Sequence of chain 3.A:
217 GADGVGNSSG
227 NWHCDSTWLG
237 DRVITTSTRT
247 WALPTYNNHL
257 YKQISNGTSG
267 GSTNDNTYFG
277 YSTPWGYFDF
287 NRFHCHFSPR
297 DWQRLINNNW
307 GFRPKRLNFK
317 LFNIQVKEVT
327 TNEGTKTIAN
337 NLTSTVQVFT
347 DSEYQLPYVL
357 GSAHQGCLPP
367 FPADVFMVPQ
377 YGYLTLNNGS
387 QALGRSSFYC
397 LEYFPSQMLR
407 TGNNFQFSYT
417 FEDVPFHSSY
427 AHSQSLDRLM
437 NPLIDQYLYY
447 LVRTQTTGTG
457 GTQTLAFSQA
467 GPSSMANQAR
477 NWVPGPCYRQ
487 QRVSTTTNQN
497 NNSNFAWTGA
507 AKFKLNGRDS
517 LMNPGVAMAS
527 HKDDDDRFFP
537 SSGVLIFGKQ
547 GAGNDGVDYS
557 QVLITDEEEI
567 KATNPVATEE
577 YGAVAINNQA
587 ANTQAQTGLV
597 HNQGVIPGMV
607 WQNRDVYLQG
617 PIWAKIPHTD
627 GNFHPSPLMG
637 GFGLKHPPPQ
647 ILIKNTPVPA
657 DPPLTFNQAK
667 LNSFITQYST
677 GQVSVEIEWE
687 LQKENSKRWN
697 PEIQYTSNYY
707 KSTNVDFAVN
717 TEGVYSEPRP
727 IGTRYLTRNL

Binding-site contacts:
Ligand atom C1' contacts residue HIS630 of chain 3.A at 4.0 Å.
Ligand atom O1P contacts residue LYS641 of chain 41.A at 4.0 Å.
Ligand atom N6 contacts residue GLY639 of chain 3.A at 3.6 Å (h-bond).
Ligand atom C5 contacts residue SER632 of chain 3.A at 4.1 Å.
Ligand atom N1 contacts residue PRO421 of chain 3.A at 4.3 Å.
Ligand atom C8 contacts residue HIS630 of chain 3.A at 3.3 Å.
Ligand atom N7 contacts residue PRO421 of chain 3.A at 4.2 Å.
Ligand atom C5 contacts residue PRO631 of chain 3.A at 4.2 Å (hydrophobic).
Ligand atom N1 contacts residue VAL420 of chain 3.A at 3.7 Å.
Ligand atom N1 contacts residue GLY639 of chain 3.A at 3.1 Å (h-bond).
Ligand atom C4 contacts residue PRO421 of chain 3.A at 4.3 Å (hydrophobic).
Ligand atom N1 contacts residue PHE638 of chain 3.A at 4.3 Å.
Ligand atom C2' contacts residue HIS630 of chain 3.A at 3.2 Å.
Ligand atom N9 contacts residue PRO421 of chain 3.A at 4.4 Å.
Ligand atom C6 contacts residue GLY639 of chain 3.A at 3.8 Å.
Ligand atom C1' contacts residue PRO631 of chain 3.A at 4.3 Å (hydrophobic).
Ligand atom C2 contacts residue PRO421 of chain 3.A at 4.5 Å (hydrophobic).
Ligand atom C6 contacts residue SER632 of chain 3.A at 3.9 Å.
Ligand atom N3 contacts residue GLY639 of chain 3.A at 4.3 Å.
Ligand atom C6 contacts residue PRO421 of chain 3.A at 4.1 Å (hydrophobic).
Ligand atom C3' contacts residue HIS630 of chain 3.A at 4.4 Å.
Ligand atom C5 contacts residue PRO421 of chain 3.A at 4.1 Å (hydrophobic).
Ligand atom O2P contacts residue ASP626 of chain 41.A at 4.2 Å.
Ligand atom N6 contacts residue PHE638 of chain 3.A at 3.9 Å.
Ligand atom N6 contacts residue SER632 of chain 3.A at 3.3 Å (h-bond).
Ligand atom C4 contacts residue PRO631 of chain 3.A at 4.0 Å (hydrophobic).
Ligand atom N6 contacts residue GLY637 of chain 3.A at 3.7 Å.
Ligand atom C2 contacts residue PRO631 of chain 3.A at 3.3 Å (hydrophobic).
Ligand atom N3 contacts residue PRO631 of chain 3.A at 3.6 Å.
Ligand atom N7 contacts residue SER632 of chain 3.A at 4.1 Å.
Ligand atom C8 contacts residue PRO421 of chain 3.A at 4.3 Å (hydrophobic).
Ligand atom N7 contacts residue ASN609 of chain 3.A at 3.8 Å.
Ligand atom N6 contacts residue VAL420 of chain 3.A at 4.0 Å.
Ligand atom C2 contacts residue GLY639 of chain 3.A at 3.1 Å.
Ligand atom N9 contacts residue HIS630 of chain 3.A at 4.2 Å.
Ligand atom C6 contacts residue PRO631 of chain 3.A at 3.9 Å (hydrophobic).
Ligand atom C6 contacts residue VAL420 of chain 3.A at 4.0 Å (hydrophobic).
Ligand atom N1 contacts residue PRO631 of chain 3.A at 3.5 Å (h-bond).
Ligand atom N7 contacts residue HIS630 of chain 3.A at 4.1 Å.
Ligand atom C2 contacts residue VAL420 of chain 3.A at 4.3 Å (hydrophobic).

Sequence of chain 41.A:
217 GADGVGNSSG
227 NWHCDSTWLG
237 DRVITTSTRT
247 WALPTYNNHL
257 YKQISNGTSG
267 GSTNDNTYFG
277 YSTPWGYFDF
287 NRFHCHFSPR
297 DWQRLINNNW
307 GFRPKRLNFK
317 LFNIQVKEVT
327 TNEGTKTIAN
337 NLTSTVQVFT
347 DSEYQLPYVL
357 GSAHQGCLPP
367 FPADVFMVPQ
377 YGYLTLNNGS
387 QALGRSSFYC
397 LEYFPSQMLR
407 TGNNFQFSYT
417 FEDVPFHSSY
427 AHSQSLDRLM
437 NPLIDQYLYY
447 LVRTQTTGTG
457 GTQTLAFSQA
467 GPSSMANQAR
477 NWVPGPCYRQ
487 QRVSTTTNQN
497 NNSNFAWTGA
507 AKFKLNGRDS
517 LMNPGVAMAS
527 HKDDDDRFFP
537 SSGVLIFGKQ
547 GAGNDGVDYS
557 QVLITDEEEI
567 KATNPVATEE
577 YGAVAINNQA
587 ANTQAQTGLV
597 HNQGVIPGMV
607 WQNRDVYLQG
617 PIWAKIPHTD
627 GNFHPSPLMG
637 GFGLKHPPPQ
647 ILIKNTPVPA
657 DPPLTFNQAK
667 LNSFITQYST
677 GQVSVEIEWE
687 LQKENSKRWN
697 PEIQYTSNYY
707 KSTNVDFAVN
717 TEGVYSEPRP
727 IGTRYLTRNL

The protein below binds the small molecule below.
Small molecule (SMILES): Nc1ncnc2c1ncn2[C@H]1C[C@H](O)[C@@H](COP(=O)(O)O)O1